The protein below binds the small molecule below.
Small molecule (SMILES): NC(=[NH2+])NCCC[C@H](N)C(=O)O

Sequence of chain 1.C:
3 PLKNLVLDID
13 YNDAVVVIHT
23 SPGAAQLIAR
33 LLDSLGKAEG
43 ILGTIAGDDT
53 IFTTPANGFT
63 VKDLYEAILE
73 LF

Binding-site contacts:
Ligand atom C contacts residue GLN28 of chain 1.A at 3.7 Å.
Ligand atom CB contacts residue GLN28 of chain 1.A at 3.5 Å.
Ligand atom CZ contacts residue ASP50 of chain 1.C at 3.8 Å.
Ligand atom N contacts residue ASP35 of chain 1.A at 3.2 Å (salt-bridge).
Ligand atom CA contacts residue ASP51 of chain 1.C at 4.0 Å.
Ligand atom CZ contacts residue ASP50 of chain 1.D at 3.6 Å.
Ligand atom OXT contacts residue THR46 of chain 1.A at 3.8 Å.
Ligand atom C contacts residue ILE47 of chain 1.A at 3.8 Å (hydrophobic).
Ligand atom C contacts residue THR46 of chain 1.A at 3.5 Å.
Ligand atom CB contacts residue ALA31 of chain 1.A at 3.8 Å (hydrophobic).
Ligand atom O contacts residue GLN28 of chain 1.A at 3.1 Å (h-bond).
Ligand atom N contacts residue ASP51 of chain 1.C at 2.7 Å (salt-bridge).
Ligand atom NH1 contacts residue ASP50 of chain 1.C at 3.9 Å.
Ligand atom OXT contacts residue ASP50 of chain 1.C at 2.9 Å (salt-bridge).
Ligand atom CD contacts residue ARG32 of chain 1.A at 3.9 Å.
Ligand atom OXT contacts residue THR52 of chain 1.C at 3.8 Å.
Ligand atom CA contacts residue THR52 of chain 1.C at 4.0 Å.
Ligand atom NH1 contacts residue ASP50 of chain 1.D at 3.0 Å (salt-bridge).
Ligand atom NH2 contacts residue ASP50 of chain 1.D at 2.8 Å (salt-bridge).
Ligand atom CA contacts residue THR46 of chain 1.A at 3.1 Å.
Ligand atom CZ contacts residue GLN28 of chain 1.A at 3.6 Å.
Ligand atom OXT contacts residue GLY49 of chain 1.C at 3.3 Å.
Ligand atom OXT contacts residue ASP51 of chain 1.C at 3.7 Å.
Ligand atom CG contacts residue GLN28 of chain 1.A at 3.1 Å.
Ligand atom N contacts residue THR52 of chain 1.C at 2.9 Å (h-bond).
Ligand atom NH1 contacts residue GLY25 of chain 1.D at 3.7 Å.
Ligand atom NH2 contacts residue PRO24 of chain 1.D at 3.9 Å.
Ligand atom CB contacts residue ASP35 of chain 1.A at 4.0 Å.
Ligand atom C contacts residue ASP50 of chain 1.C at 3.9 Å.
Ligand atom N contacts residue THR46 of chain 1.A at 3.0 Å (h-bond).
Ligand atom NH2 contacts residue ASP50 of chain 1.C at 3.3 Å (salt-bridge).
Ligand atom NH1 contacts residue GLN28 of chain 1.A at 2.7 Å (h-bond).
Ligand atom CA contacts residue ASP35 of chain 1.A at 4.0 Å.
Ligand atom C contacts residue ALA48 of chain 1.A at 3.6 Å (hydrophobic).
Ligand atom NH2 contacts residue GLY25 of chain 1.D at 4.0 Å.
Ligand atom NE contacts residue GLN28 of chain 1.A at 3.8 Å.
Ligand atom O contacts residue ALA48 of chain 1.A at 2.7 Å (h-bond).
Ligand atom CG contacts residue ASP51 of chain 1.C at 3.9 Å.
Ligand atom O contacts residue ILE47 of chain 1.A at 3.6 Å.
Ligand atom CD contacts residue GLN28 of chain 1.A at 3.1 Å.

Sequence of chain 1.D:
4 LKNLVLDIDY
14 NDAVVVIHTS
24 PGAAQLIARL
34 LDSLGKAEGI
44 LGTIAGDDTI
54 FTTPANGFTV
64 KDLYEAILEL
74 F

Sequence of chain 1.A:
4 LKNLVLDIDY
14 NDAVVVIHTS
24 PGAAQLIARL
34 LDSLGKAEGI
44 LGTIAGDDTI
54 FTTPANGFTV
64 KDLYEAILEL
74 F